Binding-site contacts:
Ligand atom C01 contacts residue ASP30 of chain 1.A at 3.5 Å.
Ligand atom C26 contacts residue GLY27 of chain 1.B at 3.6 Å.
Ligand atom C11 contacts residue ASP25 of chain 1.B at 3.4 Å.
Ligand atom O07 contacts residue GLY49 of chain 1.A at 3.4 Å.
Ligand atom O41 contacts residue ASP29 of chain 1.A at 3.4 Å.
Ligand atom C23 contacts residue GLY48 of chain 1.B at 3.1 Å.
Ligand atom O06 contacts residue ILE50 of chain 1.B at 3.7 Å.
Ligand atom C01 contacts residue VAL32 of chain 1.A at 3.6 Å (hydrophobic).
Ligand atom C37 contacts residue GLY48 of chain 1.A at 3.8 Å.
Ligand atom C24 contacts residue GLY27 of chain 1.B at 3.8 Å.
Ligand atom C22 contacts residue ASP29 of chain 1.B at 3.5 Å.
Ligand atom O12 contacts residue ALA28 of chain 1.B at 3.8 Å.
Ligand atom C29 contacts residue PRO81 of chain 1.A at 3.8 Å (hydrophobic).
Ligand atom C21 contacts residue GLY48 of chain 1.B at 3.2 Å.
Ligand atom N14 contacts residue GLY27 of chain 1.B at 3.1 Å (h-bond).
Ligand atom O41 contacts residue ASP30 of chain 1.A at 2.8 Å (salt-bridge).
Ligand atom C42 contacts residue VAL82 of chain 1.B at 3.5 Å (hydrophobic).
Ligand atom C29 contacts residue GLY49 of chain 1.B at 3.6 Å.
Ligand atom C11 contacts residue ASP25 of chain 1.A at 3.2 Å.
Ligand atom C10 contacts residue ASP25 of chain 1.A at 3.1 Å.
Ligand atom O20 contacts residue ASP29 of chain 1.B at 3.1 Å (salt-bridge).
Ligand atom O25 contacts residue ASP29 of chain 1.B at 2.9 Å (salt-bridge).
Ligand atom O17 contacts residue ALA28 of chain 1.B at 3.5 Å.
Ligand atom C26 contacts residue ASP25 of chain 1.A at 3.3 Å.
Ligand atom O12 contacts residue GLY27 of chain 1.B at 3.3 Å.
Ligand atom C34 contacts residue VAL82 of chain 1.B at 3.5 Å (hydrophobic).
Ligand atom C29 contacts residue ILE50 of chain 1.B at 3.6 Å (hydrophobic).
Ligand atom C33 contacts residue ASP25 of chain 1.B at 3.8 Å.
Ligand atom C32 contacts residue GLY27 of chain 1.B at 3.2 Å.
Ligand atom O07 contacts residue ILE50 of chain 1.B at 3.2 Å.
Ligand atom C09 contacts residue GLY27 of chain 1.A at 3.5 Å.
Ligand atom C42 contacts residue PRO81 of chain 1.B at 3.8 Å (hydrophobic).
Ligand atom C04 contacts residue GLY48 of chain 1.A at 3.2 Å.
Ligand atom O20 contacts residue ALA28 of chain 1.B at 3.6 Å.
Ligand atom C01 contacts residue ALA28 of chain 1.A at 3.6 Å (hydrophobic).
Ligand atom O12 contacts residue ASP25 of chain 1.B at 2.6 Å (salt-bridge).
Ligand atom C02 contacts residue ALA28 of chain 1.A at 3.5 Å (hydrophobic).
Ligand atom C19 contacts residue ASP30 of chain 1.B at 3.7 Å.
Ligand atom O20 contacts residue ASP30 of chain 1.B at 3.1 Å (salt-bridge).
Ligand atom O12 contacts residue ASP25 of chain 1.A at 2.4 Å (salt-bridge).

Sequence of chain 1.B:
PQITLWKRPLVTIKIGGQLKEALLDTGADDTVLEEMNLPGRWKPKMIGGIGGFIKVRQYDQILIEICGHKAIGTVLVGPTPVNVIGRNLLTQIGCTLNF

This protein binds this small molecule.
Small molecule (SMILES): CC[C@H](C)CN(C[C@@H](O)[C@H](Cc1ccccc1)NC(=O)O[C@H]1CO[C@H]2OCC[C@H]21)S(=O)(=O)c1ccc2c(c1)CC[C@@H]2O

Sequence of chain 1.A:
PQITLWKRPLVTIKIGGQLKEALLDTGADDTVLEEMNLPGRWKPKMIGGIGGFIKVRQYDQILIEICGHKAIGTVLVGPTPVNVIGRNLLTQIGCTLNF